The protein below binds the small molecule below.
Small molecule (SMILES): Cc1cn([C@H]2C[C@H](O[P](=O)(O)OC[C@H]3O[C@@H](n4cc(C)c(=O)[nH]c4=O)C[C@@H]3O[P](=O)(O)OC[C@H]3O[C@@H](n4ccc(N)nc4=O)C[C@@H]3O[P](=O)(O)OC[C@H]3O[C@@H](n4cc(C)c(=O)[nH]c4=O)C[C@@H]3O[P](=O)(O)OC[C@H]3O[C@@H](n4cc(C)c(=O)[nH]c4=O)C[C@@H]3O[P](=O)(O)OC[C@H]3O[C@@H](n4cc(C)c(=O)[nH]c4=O)C[C@@H]3O[P](=O)(O)OC[C@H]3O[C@@H](n4ccc(N)nc4=O)C[C@@H]3O)[C@@H](CO[P](=O)(O)O[C@H]3C[C@H](n4ccc(N)nc4=O)O[C@@H]3CO)O2)c(=O)[nH]c1=O

Binding-site contacts:
Ligand atom OP1 contacts residue GLY148 of chain 1.A at 3.5 Å (h-bond).
Ligand atom C4' contacts residue GLY123 of chain 1.A at 4.0 Å.
Ligand atom P contacts residue GLY148 of chain 1.A at 3.8 Å.
Ligand atom P contacts residue PRO147 of chain 1.A at 3.9 Å.
Ligand atom O3' contacts residue ASP121 of chain 1.A at 3.1 Å (salt-bridge).
Ligand atom C4 contacts residue DT8 of chain 1.O at 3.6 Å.
Ligand atom C5' contacts residue PRO147 of chain 1.A at 3.6 Å (hydrophobic).
Ligand atom C4' contacts residue ASN122 of chain 1.A at 3.2 Å.
Ligand atom C2' contacts residue ASN122 of chain 1.A at 3.3 Å.
Ligand atom OP1 contacts residue PRO147 of chain 1.A at 3.4 Å.
Ligand atom O5' contacts residue DT8 of chain 1.O at 2.9 Å (h-bond).
Ligand atom C5' contacts residue ASN122 of chain 1.A at 3.8 Å.
Ligand atom O4' contacts residue DT8 of chain 1.O at 3.3 Å (h-bond).
Ligand atom O2 contacts residue DT8 of chain 1.O at 3.9 Å.
Ligand atom N1 contacts residue DT8 of chain 1.O at 3.5 Å (h-bond).
Ligand atom C5 contacts residue DT8 of chain 1.O at 3.7 Å.
Ligand atom C2 contacts residue DT8 of chain 1.O at 3.6 Å.
Ligand atom OP1 contacts residue ASN122 of chain 1.A at 3.1 Å (h-bond).
Ligand atom N4 contacts residue DT8 of chain 1.O at 3.6 Å.
Ligand atom N3 contacts residue DT8 of chain 1.O at 3.6 Å (h-bond).
Ligand atom C4' contacts residue ASP121 of chain 1.A at 3.8 Å.
Ligand atom OP2 contacts residue PRO147 of chain 1.A at 3.9 Å.
Ligand atom C1' contacts residue ASN122 of chain 1.A at 3.9 Å.
Ligand atom OP2 contacts residue GLY148 of chain 1.A at 3.2 Å (h-bond).
Ligand atom O5' contacts residue ASN122 of chain 1.A at 4.0 Å.
Ligand atom C1' contacts residue DT8 of chain 1.O at 3.9 Å.
Ligand atom O4' contacts residue GLY123 of chain 1.A at 3.8 Å.
Ligand atom C3' contacts residue ASN122 of chain 1.A at 3.3 Å.
Ligand atom C6 contacts residue DT8 of chain 1.O at 3.5 Å.
Ligand atom C5' contacts residue ASN122 of chain 1.A at 3.5 Å.
Ligand atom OP1 contacts residue ASP121 of chain 1.A at 3.8 Å.
Ligand atom O4' contacts residue ASN122 of chain 1.A at 3.9 Å.
Ligand atom C5' contacts residue DT8 of chain 1.O at 3.2 Å.
Ligand atom O3' contacts residue ASP64 of chain 1.A at 3.1 Å (salt-bridge).
Ligand atom C3' contacts residue ASP121 of chain 1.A at 4.0 Å.
Ligand atom OP1 contacts residue ILE146 of chain 1.A at 3.4 Å (h-bond).
Ligand atom P contacts residue ASN122 of chain 1.A at 3.8 Å.
Ligand atom C5' contacts residue ASP121 of chain 1.A at 3.5 Å.
Ligand atom O3' contacts residue ASN122 of chain 1.A at 2.8 Å (h-bond).
Ligand atom OP2 contacts residue PRO147 of chain 1.A at 4.0 Å.

Sequence of chain 1.A:
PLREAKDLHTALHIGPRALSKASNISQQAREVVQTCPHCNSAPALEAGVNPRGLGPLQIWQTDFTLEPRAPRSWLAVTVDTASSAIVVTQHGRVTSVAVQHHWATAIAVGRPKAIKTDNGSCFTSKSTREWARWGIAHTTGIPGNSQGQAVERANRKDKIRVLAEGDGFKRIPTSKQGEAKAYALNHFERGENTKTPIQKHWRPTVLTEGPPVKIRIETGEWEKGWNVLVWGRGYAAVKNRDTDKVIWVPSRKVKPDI